The protein below binds the small molecule below.
Small molecule (SMILES): CNc1nc(Cl)nc2c1ncn2Cc1ccccc1NC(=O)C(F)(F)F

Sequence of chain 1.B:
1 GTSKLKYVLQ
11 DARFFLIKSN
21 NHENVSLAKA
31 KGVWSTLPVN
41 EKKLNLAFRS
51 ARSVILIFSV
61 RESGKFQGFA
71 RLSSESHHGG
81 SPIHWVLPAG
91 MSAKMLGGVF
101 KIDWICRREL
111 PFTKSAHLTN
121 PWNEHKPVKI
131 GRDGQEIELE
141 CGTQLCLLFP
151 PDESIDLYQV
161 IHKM

Binding-site contacts:
Ligand atom C11 contacts residue LEU37 of chain 1.B at 3.8 Å (hydrophobic).
Ligand atom C18 contacts residue ASP133 of chain 1.B at 3.8 Å.
Ligand atom N03 contacts residue SER19 of chain 1.B at 4.0 Å.
Ligand atom C06 contacts residue ASN24 of chain 1.B at 3.7 Å.
Ligand atom CL01 contacts residue ASN24 of chain 1.B at 3.4 Å.
Ligand atom C06 contacts residue SER35 of chain 1.B at 3.5 Å.
Ligand atom F20 contacts residue ASP133 of chain 1.B at 3.2 Å.
Ligand atom N05 contacts residue TRP34 of chain 1.B at 3.5 Å.
Ligand atom CL01 contacts residue ASN20 of chain 1.B at 3.4 Å.
Ligand atom F21 contacts residue ASP133 of chain 1.B at 2.8 Å.
Ligand atom N09 contacts residue LYS18 of chain 1.B at 3.4 Å (salt-bridge).
Ligand atom C11 contacts residue ASN20 of chain 1.B at 3.3 Å.
Ligand atom CL01 contacts residue SER19 of chain 1.B at 3.5 Å.
Ligand atom C02 contacts residue ASN24 of chain 1.B at 3.6 Å.
Ligand atom O23 contacts residue ASP133 of chain 1.B at 3.9 Å.
Ligand atom N26 contacts residue ASN20 of chain 1.B at 3.1 Å (h-bond).
Ligand atom C10 contacts residue ASN20 of chain 1.B at 3.6 Å.
Ligand atom F20 contacts residue ARG132 of chain 1.B at 3.9 Å.
Ligand atom C08 contacts residue LYS18 of chain 1.B at 3.9 Å.
Ligand atom C06 contacts residue TRP34 of chain 1.B at 3.8 Å (hydrophobic).
Ligand atom C24 contacts residue ASP133 of chain 1.B at 3.2 Å.
Ligand atom N25 contacts residue SER35 of chain 1.B at 3.8 Å.
Ligand atom N05 contacts residue SER35 of chain 1.B at 2.8 Å (h-bond).
Ligand atom C24 contacts residue LYS18 of chain 1.B at 4.0 Å.
Ligand atom C12 contacts residue ASN20 of chain 1.B at 3.4 Å.
Ligand atom C02 contacts residue ASN20 of chain 1.B at 3.6 Å.
Ligand atom C06 contacts residue TRP85 of chain 1.B at 3.4 Å (hydrophobic).
Ligand atom N26 contacts residue SER19 of chain 1.B at 3.8 Å.
Ligand atom O23 contacts residue LYS18 of chain 1.B at 3.9 Å.
Ligand atom C04 contacts residue TRP34 of chain 1.B at 3.7 Å (hydrophobic).
Ligand atom CL01 contacts residue ASN21 of chain 1.B at 3.0 Å.
Ligand atom C24 contacts residue LEU37 of chain 1.B at 3.5 Å (hydrophobic).
Ligand atom N05 contacts residue LEU96 of chain 1.B at 3.8 Å.
Ligand atom C12 contacts residue LEU37 of chain 1.B at 3.9 Å (hydrophobic).
Ligand atom C02 contacts residue SER19 of chain 1.B at 3.5 Å.
Ligand atom F21 contacts residue ARG132 of chain 1.B at 3.5 Å.
Ligand atom N03 contacts residue ASN24 of chain 1.B at 2.9 Å (h-bond).
Ligand atom C16 contacts residue ASN20 of chain 1.B at 3.9 Å.
Ligand atom C10 contacts residue LYS18 of chain 1.B at 3.1 Å.
Ligand atom C19 contacts residue ASP133 of chain 1.B at 3.6 Å.